Binding-site contacts:
Ligand atom C contacts residue LEU61 of chain 1.D at 3.6 Å (hydrophobic).
Ligand atom CZ contacts residue LEU136 of chain 1.D at 3.4 Å (hydrophobic).
Ligand atom N contacts residue GLY22 of chain 1.D at 2.7 Å (h-bond).
Ligand atom N contacts residue SER62 of chain 1.D at 3.6 Å.
Ligand atom OD1 contacts residue HIS64 of chain 1.D at 3.3 Å (h-bond).
Ligand atom CZ contacts residue ASP137 of chain 1.D at 3.5 Å.
Ligand atom CB contacts residue GLY22 of chain 1.D at 3.1 Å.
Ligand atom NH1 contacts residue ARG138 of chain 1.D at 3.7 Å.
Ligand atom CA contacts residue LEU61 of chain 1.D at 3.4 Å (hydrophobic).
Ligand atom CD2 contacts residue GLN24 of chain 1.D at 3.4 Å.
Ligand atom CZ contacts residue LEU61 of chain 1.D at 3.2 Å (hydrophobic).
Ligand atom CE2 contacts residue SER70 of chain 1.D at 3.4 Å.
Ligand atom CD1 contacts residue HIS64 of chain 1.D at 3.0 Å.
Ligand atom C contacts residue GLY22 of chain 1.D at 3.6 Å.
Ligand atom CG contacts residue HIS64 of chain 1.D at 3.2 Å.
Ligand atom CG1 contacts residue LEU61 of chain 1.D at 3.0 Å (hydrophobic).
Ligand atom CB contacts residue HIS64 of chain 1.D at 3.3 Å.
Ligand atom CA contacts residue GLY22 of chain 1.D at 3.5 Å.
Ligand atom NE1 contacts residue HIS64 of chain 1.D at 3.5 Å.
Ligand atom NH2 contacts residue LEU135 of chain 1.D at 2.6 Å (h-bond).
Ligand atom CG contacts residue HIS64 of chain 1.D at 3.1 Å.
Ligand atom CG contacts residue LEU143 of chain 1.D at 3.3 Å (hydrophobic).
Ligand atom OH contacts residue LEU61 of chain 1.D at 2.7 Å.
Ligand atom N contacts residue LEU61 of chain 1.D at 2.8 Å (h-bond).
Ligand atom OD2 contacts residue HIS64 of chain 1.D at 2.3 Å (h-bond).
Ligand atom CH2 contacts residue VAL55 of chain 1.D at 3.6 Å (hydrophobic).
Ligand atom O contacts residue SER62 of chain 1.D at 3.1 Å.
Ligand atom CG contacts residue GLY22 of chain 1.D at 3.1 Å.
Ligand atom OH contacts residue VAL55 of chain 1.D at 3.4 Å.
Ligand atom O contacts residue GLY22 of chain 1.D at 3.4 Å (h-bond).
Ligand atom NH2 contacts residue ASP137 of chain 1.D at 3.1 Å (salt-bridge).
Ligand atom NH1 contacts residue ASP137 of chain 1.D at 3.1 Å (salt-bridge).
Ligand atom CD2 contacts residue HIS64 of chain 1.D at 3.6 Å.
Ligand atom CB contacts residue LEU61 of chain 1.D at 3.7 Å (hydrophobic).
Ligand atom NH2 contacts residue LEU136 of chain 1.D at 2.5 Å (h-bond).
Ligand atom CZ3 contacts residue VAL55 of chain 1.D at 3.6 Å (hydrophobic).
Ligand atom CD2 contacts residue GLY22 of chain 1.D at 3.5 Å.
Ligand atom O contacts residue LEU143 of chain 1.D at 3.1 Å.
Ligand atom CE1 contacts residue GLU58 of chain 1.D at 3.6 Å.
Ligand atom OH contacts residue GLU58 of chain 1.D at 3.2 Å (salt-bridge).

Sequence of chain 1.D:
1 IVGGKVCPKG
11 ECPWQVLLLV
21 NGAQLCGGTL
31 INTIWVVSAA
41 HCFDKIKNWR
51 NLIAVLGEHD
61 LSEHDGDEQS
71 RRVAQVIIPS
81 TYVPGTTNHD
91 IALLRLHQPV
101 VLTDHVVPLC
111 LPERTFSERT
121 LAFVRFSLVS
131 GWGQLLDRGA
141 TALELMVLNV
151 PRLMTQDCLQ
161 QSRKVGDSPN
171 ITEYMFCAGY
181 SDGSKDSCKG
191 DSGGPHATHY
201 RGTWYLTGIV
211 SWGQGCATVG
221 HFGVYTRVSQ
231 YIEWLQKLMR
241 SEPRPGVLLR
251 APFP

A protein and the small-molecule ligand that binds it are described below.
Small molecule (SMILES): CC(=O)N[C@@H](C)C(=O)N[C@@H](CC(C)C)C(=O)N[C@H]1CSSC[C@@H](C(=O)N[C@@H](CCC(N)=O)C(=O)N[C@@H](Cc2ccccc2)C(=O)N[C@H](C(=O)N[C@@H](CCC(=O)O)C(N)=O)C(C)C)NC(=O)[C@H](Cc2ccc(O)cc2)NC(=O)[C@H](CC2=CN=C3CC=CC=C23)NC(=O)[C@H](CCCN=C(N)N)NC(=O)[C@H](CC(=O)O)NC(=O)[C@H](C(C)C)NC(=O)[C@H](CCCN=C(N)N)NC(=O)[C@@H]2CCCN2C(=O)[C@H](CC(=O)O)NC(=O)[C@H](CC(=O)O)NC1=O